The protein below binds the small molecule below.
Small molecule (SMILES): Nc1ncnc2c1ncn2[C@@H]1O[C@H](COP(=O)(O)OP(=O)(O)OC[C@H]2O[C@H](O)[C@H](O)[C@@H]2O)[C@@H](O)[C@H]1O

Binding-site contacts:
Ligand atom N6 contacts residue GLY35 of chain 1.E at 3.9 Å.
Ligand atom O1A contacts residue MET45 of chain 1.E at 3.3 Å.
Ligand atom C6 contacts residue VAL38 of chain 1.E at 3.8 Å (hydrophobic).
Ligand atom O2A contacts residue MET45 of chain 1.E at 3.8 Å.
Ligand atom O4' contacts residue GLY306 of chain 1.E at 3.7 Å.
Ligand atom O5D contacts residue MET45 of chain 1.E at 4.0 Å.
Ligand atom N1 contacts residue PHE377 of chain 1.E at 3.8 Å.
Ligand atom O5D contacts residue GLU83 of chain 1.E at 4.0 Å.
Ligand atom C2 contacts residue PHE377 of chain 1.E at 4.0 Å (hydrophobic).
Ligand atom O3' contacts residue PHE307 of chain 1.E at 4.0 Å.
Ligand atom O3D contacts residue HIS227 of chain 1.E at 3.0 Å (h-bond).
Ligand atom C5 contacts residue GLY35 of chain 1.E at 3.7 Å.
Ligand atom O4' contacts residue GLY35 of chain 1.E at 3.8 Å.
Ligand atom C3D contacts residue GLU83 of chain 1.E at 3.3 Å.
Ligand atom O4D contacts residue GLU83 of chain 1.E at 3.9 Å.
Ligand atom C6 contacts residue GLY35 of chain 1.E at 3.4 Å.
Ligand atom O1D contacts residue ASN81 of chain 1.E at 3.4 Å (h-bond).
Ligand atom N1 contacts residue GLY35 of chain 1.E at 3.4 Å (h-bond).
Ligand atom O1B contacts residue PHE307 of chain 1.E at 3.1 Å.
Ligand atom N1 contacts residue TYR376 of chain 1.E at 3.7 Å.
Ligand atom O1B contacts residue GLY308 of chain 1.E at 3.3 Å (h-bond).
Ligand atom C4' contacts residue GLY306 of chain 1.E at 3.8 Å.
Ligand atom PA contacts residue MET45 of chain 1.E at 4.0 Å.
Ligand atom C1D contacts residue ASN81 of chain 1.E at 3.7 Å.
Ligand atom O1D contacts residue GLY310 of chain 1.E at 3.2 Å (h-bond).
Ligand atom O3D contacts residue ASP311 of chain 1.E at 3.8 Å.
Ligand atom C1D contacts residue GLU83 of chain 1.E at 3.2 Å.
Ligand atom N6 contacts residue VAL38 of chain 1.E at 3.2 Å.
Ligand atom O3D contacts residue THR167 of chain 1.E at 4.0 Å.
Ligand atom C2D contacts residue GLU83 of chain 1.E at 3.2 Å.
Ligand atom N3 contacts residue GLY35 of chain 1.E at 3.9 Å.
Ligand atom O2B contacts residue ALA34 of chain 1.E at 3.1 Å.
Ligand atom C5D contacts residue GLU83 of chain 1.E at 3.2 Å.
Ligand atom C3D contacts residue HIS227 of chain 1.E at 3.5 Å.
Ligand atom O2D contacts residue ASP311 of chain 1.E at 3.0 Å.
Ligand atom N6 contacts residue TYR376 of chain 1.E at 3.7 Å.
Ligand atom C2 contacts residue GLY35 of chain 1.E at 3.6 Å.
Ligand atom O2A contacts residue ALA34 of chain 1.E at 3.3 Å.
Ligand atom C4 contacts residue GLY35 of chain 1.E at 3.9 Å.
Ligand atom C4D contacts residue GLU83 of chain 1.E at 3.6 Å.

Sequence of chain 1.E:
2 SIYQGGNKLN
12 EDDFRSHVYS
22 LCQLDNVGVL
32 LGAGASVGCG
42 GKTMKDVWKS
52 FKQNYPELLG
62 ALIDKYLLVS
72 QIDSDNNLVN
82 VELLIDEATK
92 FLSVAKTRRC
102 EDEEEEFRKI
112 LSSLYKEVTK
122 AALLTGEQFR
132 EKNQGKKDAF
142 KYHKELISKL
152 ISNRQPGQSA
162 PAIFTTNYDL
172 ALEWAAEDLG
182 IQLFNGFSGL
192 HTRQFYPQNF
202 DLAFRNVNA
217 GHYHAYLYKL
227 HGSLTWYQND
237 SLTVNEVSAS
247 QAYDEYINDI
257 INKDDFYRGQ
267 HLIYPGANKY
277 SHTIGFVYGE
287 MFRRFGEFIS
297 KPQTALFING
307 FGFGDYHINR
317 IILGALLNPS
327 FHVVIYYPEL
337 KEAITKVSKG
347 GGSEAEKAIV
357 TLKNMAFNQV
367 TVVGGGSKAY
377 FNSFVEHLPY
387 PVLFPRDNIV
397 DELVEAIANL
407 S